The small molecule below binds the protein below.
Small molecule (SMILES): O=C(O)c1ccccc1O

Sequence of chain 1.A:
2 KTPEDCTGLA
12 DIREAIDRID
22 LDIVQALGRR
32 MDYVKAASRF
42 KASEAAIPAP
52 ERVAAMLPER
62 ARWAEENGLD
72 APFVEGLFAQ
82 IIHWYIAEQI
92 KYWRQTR

Sequence of chain 1.B:
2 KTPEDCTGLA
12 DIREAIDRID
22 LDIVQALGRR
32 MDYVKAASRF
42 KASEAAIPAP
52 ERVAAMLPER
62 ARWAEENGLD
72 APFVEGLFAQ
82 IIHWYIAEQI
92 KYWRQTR

Binding-site contacts:
Ligand atom C5 contacts residue PYR1 of chain 1.E at 3.8 Å.
Ligand atom C4 contacts residue ILE87 of chain 1.B at 3.9 Å (hydrophobic).
Ligand atom C3 contacts residue PYR1 of chain 1.E at 3.1 Å.
Ligand atom O2 contacts residue TYR86 of chain 1.B at 4.0 Å.
Ligand atom C4 contacts residue PRO49 of chain 1.B at 3.6 Å (hydrophobic).
Ligand atom C6 contacts residue ARG53 of chain 1.B at 4.2 Å.
Ligand atom C4 contacts residue ILE48 of chain 1.B at 3.3 Å (hydrophobic).
Ligand atom O2 contacts residue ILE87 of chain 1.B at 3.9 Å.
Ligand atom C1 contacts residue ILE87 of chain 1.B at 4.2 Å (hydrophobic).
Ligand atom O2' contacts residue ILE83 of chain 1.B at 4.3 Å.
Ligand atom C1 contacts residue PYR1 of chain 1.E at 3.7 Å.
Ligand atom C1' contacts residue PYR1 of chain 1.E at 4.1 Å.
Ligand atom O1' contacts residue MET57 of chain 1.B at 3.1 Å.
Ligand atom C3 contacts residue ILE48 of chain 1.B at 3.4 Å (hydrophobic).
Ligand atom O2' contacts residue VAL35 of chain 1.B at 3.4 Å.
Ligand atom O2' contacts residue ARG31 of chain 1.B at 2.9 Å (salt-bridge).
Ligand atom C2 contacts residue GLN90 of chain 1.B at 3.6 Å.
Ligand atom O2 contacts residue GLN90 of chain 1.B at 2.9 Å (h-bond).
Ligand atom O1' contacts residue ILE17 of chain 1.A at 4.1 Å.
Ligand atom C6 contacts residue ILE83 of chain 1.B at 4.2 Å (hydrophobic).
Ligand atom C5 contacts residue VAL54 of chain 1.B at 3.8 Å (hydrophobic).
Ligand atom O1' contacts residue ILE83 of chain 1.B at 4.2 Å.
Ligand atom C6 contacts residue VAL54 of chain 1.B at 4.3 Å (hydrophobic).
Ligand atom C3 contacts residue ILE87 of chain 1.B at 3.5 Å (hydrophobic).
Ligand atom C6 contacts residue MET57 of chain 1.B at 3.8 Å (hydrophobic).
Ligand atom C2 contacts residue PYR1 of chain 1.E at 3.5 Å.
Ligand atom C3 contacts residue GLN90 of chain 1.B at 3.5 Å.
Ligand atom C4 contacts residue ALA50 of chain 1.B at 4.1 Å (hydrophobic).
Ligand atom O2 contacts residue PYR1 of chain 1.E at 3.7 Å.
Ligand atom O2' contacts residue TYR86 of chain 1.B at 3.3 Å.
Ligand atom O1' contacts residue ARG31 of chain 1.B at 2.8 Å (salt-bridge).
Ligand atom C1' contacts residue ILE83 of chain 1.B at 4.3 Å (hydrophobic).
Ligand atom C5 contacts residue ARG53 of chain 1.B at 3.8 Å.
Ligand atom C2 contacts residue ILE87 of chain 1.B at 3.6 Å (hydrophobic).
Ligand atom C4 contacts residue PYR1 of chain 1.E at 3.6 Å.
Ligand atom C5 contacts residue PRO49 of chain 1.B at 4.0 Å (hydrophobic).
Ligand atom C1' contacts residue MET57 of chain 1.B at 4.2 Å (hydrophobic).
Ligand atom C1' contacts residue ARG31 of chain 1.B at 3.6 Å.
Ligand atom O2 contacts residue VAL35 of chain 1.B at 3.7 Å.
Ligand atom C6 contacts residue PYR1 of chain 1.E at 4.0 Å.